Binding-site contacts:
Ligand atom C2 contacts residue TYR270 of chain 1.B at 3.1 Å (hydrophobic).
Ligand atom C5 contacts residue ILE273 of chain 1.B at 3.8 Å (hydrophobic).
Ligand atom C7 contacts residue LEU274 of chain 1.B at 4.3 Å (hydrophobic).
Ligand atom S contacts residue MET223 of chain 1.B at 3.0 Å (h-bond).
Ligand atom C4 contacts residue GLY226 of chain 1.B at 3.7 Å.
Ligand atom C8 contacts residue LEU274 of chain 1.B at 4.0 Å (hydrophobic).
Ligand atom O contacts residue GLY226 of chain 1.B at 4.3 Å.
Ligand atom C3 contacts residue MET223 of chain 1.B at 2.6 Å (hydrophobic).
Ligand atom C7 contacts residue GLY226 of chain 1.B at 3.2 Å.
Ligand atom N1 contacts residue GLY226 of chain 1.B at 4.1 Å.
Ligand atom C6 contacts residue LEU274 of chain 1.B at 3.9 Å (hydrophobic).
Ligand atom C7 contacts residue ALA222 of chain 1.B at 4.4 Å (hydrophobic).
Ligand atom S contacts residue TYR270 of chain 1.B at 3.3 Å.
Ligand atom S contacts residue GLY226 of chain 1.B at 3.6 Å.
Ligand atom C6 contacts residue ILE273 of chain 1.B at 3.7 Å (hydrophobic).
Ligand atom C8 contacts residue ILE273 of chain 1.B at 3.0 Å (hydrophobic).
Ligand atom S contacts residue ALA222 of chain 1.B at 3.7 Å.
Ligand atom N contacts residue GLY226 of chain 1.B at 3.5 Å.
Ligand atom C7 contacts residue SER231 of chain 1.B at 4.3 Å.
Ligand atom C4 contacts residue TYR270 of chain 1.B at 4.0 Å (hydrophobic).
Ligand atom C contacts residue ARG59 of chain 1.B at 3.8 Å.
Ligand atom C8 contacts residue SER231 of chain 1.B at 4.1 Å.
Ligand atom C7 contacts residue ASN227 of chain 1.B at 3.7 Å.
Ligand atom C3 contacts residue GLY226 of chain 1.B at 4.2 Å.
Ligand atom C2 contacts residue GLY226 of chain 1.B at 3.8 Å.
Ligand atom C contacts residue TYR270 of chain 1.B at 3.1 Å (hydrophobic).
Ligand atom C3 contacts residue TYR270 of chain 1.B at 3.2 Å (hydrophobic).
Ligand atom C6 contacts residue GLY226 of chain 1.B at 3.8 Å.
Ligand atom O contacts residue ILE273 of chain 1.B at 4.4 Å.
Ligand atom C2 contacts residue ARG59 of chain 1.B at 4.2 Å.
Ligand atom C5 contacts residue GLY226 of chain 1.B at 3.9 Å.
Ligand atom C2 contacts residue ILE273 of chain 1.B at 4.4 Å (hydrophobic).
Ligand atom C4 contacts residue ILE273 of chain 1.B at 3.5 Å (hydrophobic).
Ligand atom N1 contacts residue ILE273 of chain 1.B at 3.2 Å.
Ligand atom C1 contacts residue TYR270 of chain 1.B at 3.0 Å (hydrophobic).
Ligand atom C7 contacts residue TYR228 of chain 1.B at 3.7 Å (hydrophobic).
Ligand atom C1 contacts residue ARG59 of chain 1.B at 3.8 Å.
Ligand atom C3 contacts residue PHE224 of chain 1.B at 4.3 Å (hydrophobic).
Ligand atom C contacts residue MET223 of chain 1.B at 3.9 Å (hydrophobic).
Ligand atom N contacts residue ILE273 of chain 1.B at 3.1 Å.

The small molecule below binds the protein below.
Small molecule (SMILES): O=C(N/N=C/c1cccs1)C1CC1

Sequence of chain 1.B:
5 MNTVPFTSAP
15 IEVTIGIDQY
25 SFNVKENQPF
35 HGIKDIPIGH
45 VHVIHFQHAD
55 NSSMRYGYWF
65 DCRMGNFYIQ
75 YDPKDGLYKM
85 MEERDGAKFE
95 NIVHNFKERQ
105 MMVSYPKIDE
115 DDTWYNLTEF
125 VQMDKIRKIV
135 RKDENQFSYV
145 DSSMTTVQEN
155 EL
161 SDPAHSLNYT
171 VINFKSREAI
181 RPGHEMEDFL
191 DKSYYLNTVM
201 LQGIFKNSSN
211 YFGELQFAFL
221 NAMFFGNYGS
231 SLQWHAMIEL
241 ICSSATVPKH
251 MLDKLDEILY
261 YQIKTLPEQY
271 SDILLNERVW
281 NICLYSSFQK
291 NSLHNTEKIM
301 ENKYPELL